Binding-site contacts:
Ligand atom C7 contacts residue PHE114 of chain 1.R at 4.0 Å (hydrophobic).
Ligand atom C8 contacts residue THR94 of chain 1.T at 3.8 Å.
Ligand atom O5 contacts residue THR109 of chain 1.G at 4.4 Å.
Ligand atom C2 contacts residue ASN107 of chain 1.G at 3.8 Å.
Ligand atom O4 contacts residue ASP56 of chain 1.R at 4.0 Å.
Ligand atom O2 contacts residue ASP56 of chain 1.R at 3.5 Å (salt-bridge).
Ligand atom O5 contacts residue ASN107 of chain 1.G at 4.4 Å.
Ligand atom C2 contacts residue THR94 of chain 1.T at 4.5 Å.
Ligand atom C8 contacts residue ASN107 of chain 1.G at 3.4 Å.
Ligand atom C7 contacts residue THR94 of chain 1.T at 4.2 Å.
Ligand atom N2 contacts residue THR94 of chain 1.T at 3.5 Å (h-bond).
Ligand atom O7 contacts residue ASN107 of chain 1.G at 3.8 Å.
Ligand atom C8 contacts residue TRP88 of chain 1.T at 4.4 Å (hydrophobic).
Ligand atom C4 contacts residue TYR50 of chain 1.R at 4.0 Å (hydrophobic).
Ligand atom O4 contacts residue TYR50 of chain 1.R at 4.2 Å.
Ligand atom C8 contacts residue PHE114 of chain 1.R at 4.1 Å (hydrophobic).
Ligand atom C8 contacts residue ASP89 of chain 1.T at 4.0 Å.
Ligand atom C1 contacts residue ASN107 of chain 1.G at 3.4 Å.
Ligand atom C7 contacts residue ASN107 of chain 1.G at 3.2 Å.
Ligand atom O6 contacts residue THR109 of chain 1.G at 4.5 Å.
Ligand atom O7 contacts residue PHE114 of chain 1.R at 3.4 Å.
Ligand atom O6 contacts residue THR115 of chain 1.R at 3.1 Å (h-bond).
Ligand atom O3 contacts residue ASN58 of chain 1.R at 4.4 Å.
Ligand atom C6 contacts residue THR109 of chain 1.G at 3.9 Å.
Ligand atom O7 contacts residue ASN58 of chain 1.R at 4.0 Å.
Ligand atom C6 contacts residue THR115 of chain 1.R at 3.3 Å.
Ligand atom N2 contacts residue ASN107 of chain 1.G at 3.1 Å (h-bond).
Ligand atom C3 contacts residue THR94 of chain 1.T at 4.4 Å.

Sequence of chain 1.G:
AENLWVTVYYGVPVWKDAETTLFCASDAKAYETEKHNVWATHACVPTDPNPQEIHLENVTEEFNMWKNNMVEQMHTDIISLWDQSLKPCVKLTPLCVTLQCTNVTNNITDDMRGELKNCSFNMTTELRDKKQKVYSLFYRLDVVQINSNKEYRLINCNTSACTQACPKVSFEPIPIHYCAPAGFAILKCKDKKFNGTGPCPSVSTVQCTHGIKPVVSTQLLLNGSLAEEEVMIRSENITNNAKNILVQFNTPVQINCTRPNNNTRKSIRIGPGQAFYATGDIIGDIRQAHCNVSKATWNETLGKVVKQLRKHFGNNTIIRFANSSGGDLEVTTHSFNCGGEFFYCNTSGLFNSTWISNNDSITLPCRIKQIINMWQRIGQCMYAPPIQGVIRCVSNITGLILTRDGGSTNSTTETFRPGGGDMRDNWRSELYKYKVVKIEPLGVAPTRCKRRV

Sequence of chain 1.R:
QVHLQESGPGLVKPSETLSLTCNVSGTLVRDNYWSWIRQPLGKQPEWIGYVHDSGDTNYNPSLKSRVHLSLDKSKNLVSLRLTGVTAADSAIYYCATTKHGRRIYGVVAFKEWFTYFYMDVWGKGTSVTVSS

Sequence of chain 1.T:
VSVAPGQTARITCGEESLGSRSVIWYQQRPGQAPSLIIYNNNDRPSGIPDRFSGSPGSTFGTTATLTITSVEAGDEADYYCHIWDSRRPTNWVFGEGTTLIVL

This small molecule binds to this protein.
Small molecule (SMILES): CC(=O)N[C@H]1[C@H](O[C@H]2[C@H](O)[C@@H](NC(C)=O)CO[C@@H]2CO)O[C@H](CO)[C@@H](O[C@@H]2O[C@H](CO)[C@@H](O)[C@H](O[C@H]3O[C@H](CO)[C@@H](O)[C@H](O)[C@@H]3O)[C@@H]2O)[C@@H]1O